Sequence of chain 1.O:
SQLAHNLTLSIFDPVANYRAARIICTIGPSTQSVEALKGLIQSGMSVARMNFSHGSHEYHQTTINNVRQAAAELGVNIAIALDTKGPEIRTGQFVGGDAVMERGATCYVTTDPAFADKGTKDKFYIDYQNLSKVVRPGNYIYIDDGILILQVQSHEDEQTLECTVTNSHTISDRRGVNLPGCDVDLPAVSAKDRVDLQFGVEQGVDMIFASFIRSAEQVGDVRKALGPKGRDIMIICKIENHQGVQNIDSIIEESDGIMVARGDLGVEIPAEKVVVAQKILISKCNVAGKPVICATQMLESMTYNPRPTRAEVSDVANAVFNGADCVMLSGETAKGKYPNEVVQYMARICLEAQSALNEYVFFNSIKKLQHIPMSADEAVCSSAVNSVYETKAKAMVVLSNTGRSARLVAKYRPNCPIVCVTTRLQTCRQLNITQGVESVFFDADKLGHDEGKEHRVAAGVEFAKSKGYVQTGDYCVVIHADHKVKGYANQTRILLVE

The small molecule below binds the protein below.
Small molecule (SMILES): O=P(O)(O)OC[C@H]1O[C@@](CO)(OP(=O)(O)O)[C@@H](O)[C@@H]1O

Binding-site contacts:
Ligand atom C3 contacts residue ALA482 of chain 1.O at 3.5 Å (hydrophobic).
Ligand atom O4P contacts residue SER401 of chain 1.O at 2.3 Å (h-bond).
Ligand atom O2 contacts residue ASN402 of chain 1.O at 3.7 Å.
Ligand atom O6P contacts residue ARG405 of chain 1.O at 3.2 Å (salt-bridge).
Ligand atom O6P contacts residue THR403 of chain 1.O at 3.0 Å (h-bond).
Ligand atom C5 contacts residue LEU400 of chain 1.O at 3.5 Å (hydrophobic).
Ligand atom O3 contacts residue LYS454 of chain 1.O at 3.0 Å (salt-bridge).
Ligand atom P1 contacts residue LYS454 of chain 1.O at 3.3 Å.
Ligand atom P2 contacts residue ASN402 of chain 1.O at 3.6 Å.
Ligand atom O5P contacts residue ASN402 of chain 1.O at 2.5 Å (h-bond).
Ligand atom O5P contacts residue SER401 of chain 1.O at 3.4 Å (h-bond).
Ligand atom O4P contacts residue ARG405 of chain 1.O at 3.8 Å.
Ligand atom O3P contacts residue ARG457 of chain 1.O at 3.9 Å.
Ligand atom O4P contacts residue SER406 of chain 1.O at 2.7 Å (h-bond).
Ligand atom O3 contacts residue LEU400 of chain 1.O at 3.6 Å.
Ligand atom P1 contacts residue ARG457 of chain 1.O at 3.0 Å.
Ligand atom O3P contacts residue LYS454 of chain 1.O at 3.6 Å (salt-bridge).
Ligand atom P2 contacts residue THR403 of chain 1.O at 3.7 Å.
Ligand atom O3 contacts residue ALA482 of chain 1.O at 3.5 Å (h-bond).
Ligand atom C1 contacts residue ALA482 of chain 1.O at 3.6 Å (hydrophobic).
Ligand atom O1 contacts residue GLY488 of chain 1.O at 3.6 Å (h-bond).
Ligand atom O2P contacts residue ARG457 of chain 1.O at 2.3 Å (salt-bridge).
Ligand atom C1 contacts residue LYS454 of chain 1.O at 3.8 Å.
Ligand atom O4P contacts residue THR403 of chain 1.O at 3.9 Å.
Ligand atom O2P contacts residue ASN402 of chain 1.O at 3.2 Å (h-bond).
Ligand atom O4P contacts residue ASN402 of chain 1.O at 3.8 Å.
Ligand atom O3 contacts residue HIS481 of chain 1.O at 3.4 Å.
Ligand atom P2 contacts residue SER401 of chain 1.O at 3.4 Å.
Ligand atom O1P contacts residue LYS454 of chain 1.O at 2.1 Å (salt-bridge).
Ligand atom O4 contacts residue LEU400 of chain 1.O at 2.6 Å (h-bond).
Ligand atom C6 contacts residue LEU400 of chain 1.O at 3.1 Å (hydrophobic).
Ligand atom O6 contacts residue SER406 of chain 1.O at 3.6 Å.
Ligand atom O4 contacts residue ALA490 of chain 1.O at 3.8 Å.
Ligand atom O5P contacts residue THR403 of chain 1.O at 2.7 Å (h-bond).
Ligand atom C6 contacts residue SER406 of chain 1.O at 3.7 Å.
Ligand atom O4 contacts residue HIS481 of chain 1.O at 3.3 Å.
Ligand atom C6 contacts residue SER401 of chain 1.O at 3.7 Å.
Ligand atom O1P contacts residue ARG457 of chain 1.O at 2.2 Å (salt-bridge).
Ligand atom P2 contacts residue SER406 of chain 1.O at 3.6 Å.
Ligand atom C4 contacts residue LEU400 of chain 1.O at 3.1 Å (hydrophobic).